Binding-site contacts:
Ligand atom CL contacts residue GLY9 of chain 8.A at 3.4 Å.
Ligand atom C18 contacts residue ALA37 of chain 8.A at 3.6 Å (hydrophobic).
Ligand atom C19 contacts residue ALA37 of chain 8.A at 3.6 Å (hydrophobic).
Ligand atom N6 contacts residue LEU73 of chain 8.A at 3.4 Å.
Ligand atom C14 contacts residue PHE70 of chain 8.A at 3.7 Å (hydrophobic).
Ligand atom C19 contacts residue SO41 of chain 8.F at 3.2 Å.
Ligand atom C19 contacts residue THR10 of chain 8.A at 3.7 Å.
Ligand atom C17 contacts residue ALA37 of chain 8.A at 3.7 Å (hydrophobic).
Ligand atom C10 contacts residue VAL135 of chain 13.A at 3.8 Å (hydrophobic).
Ligand atom C17 contacts residue PHE70 of chain 8.A at 3.8 Å (hydrophobic).
Ligand atom C13 contacts residue ASP72 of chain 8.A at 3.6 Å.
Ligand atom C20 contacts residue ALA37 of chain 8.A at 3.7 Å (hydrophobic).
Ligand atom C14 contacts residue SER71 of chain 8.A at 3.7 Å.
Ligand atom C20 contacts residue SO41 of chain 8.F at 3.6 Å.
Ligand atom N23 contacts residue PHE70 of chain 8.A at 3.6 Å (h-bond).
Ligand atom O11 contacts residue SO41 of chain 8.F at 3.2 Å (h-bond).
Ligand atom C17 contacts residue SO41 of chain 8.F at 3.5 Å.
Ligand atom N4 contacts residue SO41 of chain 8.F at 3.4 Å (h-bond).
Ligand atom N7 contacts residue SO41 of chain 8.F at 3.2 Å (h-bond).
Ligand atom N12 contacts residue ASP72 of chain 8.A at 2.9 Å (salt-bridge).
Ligand atom N6 contacts residue MET74 of chain 8.A at 3.7 Å.
Ligand atom C10 contacts residue LEU102 of chain 8.A at 3.7 Å (hydrophobic).
Ligand atom C15 contacts residue SER71 of chain 8.A at 3.6 Å.
Ligand atom C2 contacts residue LEU102 of chain 8.A at 3.7 Å (hydrophobic).
Ligand atom C5 contacts residue LEU73 of chain 8.A at 3.5 Å (hydrophobic).
Ligand atom C18 contacts residue SO41 of chain 8.F at 3.2 Å.
Ligand atom N23 contacts residue ALA37 of chain 8.A at 3.8 Å.
Ligand atom N23 contacts residue SER39 of chain 8.A at 2.8 Å (h-bond).
Ligand atom C10 contacts residue ASN106 of chain 8.A at 3.6 Å.
Ligand atom C1 contacts residue LEU102 of chain 8.A at 3.7 Å (hydrophobic).
Ligand atom C15 contacts residue PHE70 of chain 8.A at 3.5 Å (hydrophobic).
Ligand atom C5 contacts residue MET74 of chain 8.A at 3.5 Å (hydrophobic).
Ligand atom O11 contacts residue GLU134 of chain 13.A at 3.4 Å.
Ligand atom N23 contacts residue SER71 of chain 8.A at 3.8 Å.
Ligand atom C10 contacts residue MET105 of chain 8.A at 3.5 Å (hydrophobic).
Ligand atom N9 contacts residue MET74 of chain 8.A at 2.9 Å (h-bond).
Ligand atom N23 contacts residue ALA38 of chain 8.A at 3.3 Å (h-bond).
Ligand atom C3 contacts residue SO41 of chain 8.F at 3.6 Å.
Ligand atom C14 contacts residue ASP72 of chain 8.A at 3.2 Å.
Ligand atom N9 contacts residue LEU73 of chain 8.A at 3.4 Å.

Sequence of chain 8.A:
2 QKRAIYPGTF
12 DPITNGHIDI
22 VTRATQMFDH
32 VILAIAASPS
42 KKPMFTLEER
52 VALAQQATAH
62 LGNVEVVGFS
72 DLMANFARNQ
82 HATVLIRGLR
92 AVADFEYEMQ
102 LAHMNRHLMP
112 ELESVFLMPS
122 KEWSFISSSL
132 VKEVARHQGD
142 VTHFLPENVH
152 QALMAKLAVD

A small-molecule ligand and the protein it binds are described below.
Small molecule (SMILES): CC1=Nc2nc(N[C@H](CC#N)c3cccc(Cl)c3)nn2C(=O)C1

Sequence of chain 13.A:
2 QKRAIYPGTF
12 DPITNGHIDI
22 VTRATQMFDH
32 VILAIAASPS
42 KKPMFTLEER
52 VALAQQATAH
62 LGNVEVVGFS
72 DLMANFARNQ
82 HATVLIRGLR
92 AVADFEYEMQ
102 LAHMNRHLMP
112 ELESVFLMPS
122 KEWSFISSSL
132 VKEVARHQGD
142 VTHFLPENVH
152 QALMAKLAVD